Sequence of chain 1.J:
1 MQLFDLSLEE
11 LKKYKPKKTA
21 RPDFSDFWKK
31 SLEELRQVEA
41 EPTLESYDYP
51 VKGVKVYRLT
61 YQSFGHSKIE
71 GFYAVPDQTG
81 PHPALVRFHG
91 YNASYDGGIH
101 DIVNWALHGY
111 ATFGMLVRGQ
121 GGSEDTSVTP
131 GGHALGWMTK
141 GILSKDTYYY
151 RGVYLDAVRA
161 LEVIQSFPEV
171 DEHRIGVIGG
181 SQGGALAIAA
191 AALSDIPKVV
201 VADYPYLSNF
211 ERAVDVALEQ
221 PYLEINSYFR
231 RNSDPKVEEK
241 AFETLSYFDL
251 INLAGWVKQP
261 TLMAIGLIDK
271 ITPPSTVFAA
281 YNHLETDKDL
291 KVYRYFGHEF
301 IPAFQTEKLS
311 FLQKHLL

Sequence of chain 1.I:
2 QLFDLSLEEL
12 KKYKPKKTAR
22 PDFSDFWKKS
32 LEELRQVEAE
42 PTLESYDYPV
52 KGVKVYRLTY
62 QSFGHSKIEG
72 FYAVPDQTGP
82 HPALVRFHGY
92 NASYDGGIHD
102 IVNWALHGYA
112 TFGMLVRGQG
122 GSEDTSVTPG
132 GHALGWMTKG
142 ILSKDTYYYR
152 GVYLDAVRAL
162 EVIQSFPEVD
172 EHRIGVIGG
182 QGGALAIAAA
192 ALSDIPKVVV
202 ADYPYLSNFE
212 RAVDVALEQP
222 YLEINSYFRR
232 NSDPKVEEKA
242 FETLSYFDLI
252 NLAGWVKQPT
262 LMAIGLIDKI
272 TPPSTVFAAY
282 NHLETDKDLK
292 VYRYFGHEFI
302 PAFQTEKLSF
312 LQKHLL

This small molecule binds to this protein.
Small molecule (SMILES): O[C@@H]1[C@@H](O)[C@H](O)OC[C@H]1O

Binding-site contacts:
Ligand atom C3 contacts residue SER233 of chain 1.J at 4.0 Å.
Ligand atom O5 contacts residue TYR47 of chain 1.I at 2.5 Å (h-bond).
Ligand atom O2 contacts residue SER233 of chain 1.J at 3.8 Å.
Ligand atom C5 contacts residue ILE99 of chain 1.I at 4.3 Å (hydrophobic).
Ligand atom O3 contacts residue ASP234 of chain 1.J at 3.6 Å.
Ligand atom O4 contacts residue PHE72 of chain 1.I at 4.1 Å.
Ligand atom C3 contacts residue ASP234 of chain 1.J at 4.4 Å.
Ligand atom C3 contacts residue TYR47 of chain 1.I at 4.4 Å (hydrophobic).
Ligand atom O2 contacts residue ASP234 of chain 1.J at 3.5 Å.
Ligand atom O4 contacts residue ASP96 of chain 1.I at 3.1 Å.
Ligand atom O3 contacts residue SER233 of chain 1.J at 4.4 Å.
Ligand atom O3 contacts residue ASP96 of chain 1.I at 4.0 Å.
Ligand atom O1 contacts residue TYR47 of chain 1.I at 3.5 Å (h-bond).
Ligand atom C1 contacts residue TYR47 of chain 1.I at 3.4 Å (hydrophobic).
Ligand atom C5 contacts residue PHE72 of chain 1.I at 4.3 Å (hydrophobic).
Ligand atom C2 contacts residue SER233 of chain 1.J at 4.4 Å.
Ligand atom C3 contacts residue ASP96 of chain 1.I at 3.8 Å.
Ligand atom O4 contacts residue GLY97 of chain 1.I at 4.2 Å.
Ligand atom C4 contacts residue PHE72 of chain 1.I at 4.3 Å (hydrophobic).
Ligand atom C4 contacts residue ASP96 of chain 1.I at 4.0 Å.
Ligand atom C5 contacts residue ASP96 of chain 1.I at 3.9 Å.
Ligand atom C5 contacts residue TYR47 of chain 1.I at 3.3 Å (hydrophobic).
Ligand atom C4 contacts residue TYR47 of chain 1.I at 3.6 Å (hydrophobic).
Ligand atom C2 contacts residue TYR47 of chain 1.I at 3.8 Å (hydrophobic).